Sequence of chain 1.A:
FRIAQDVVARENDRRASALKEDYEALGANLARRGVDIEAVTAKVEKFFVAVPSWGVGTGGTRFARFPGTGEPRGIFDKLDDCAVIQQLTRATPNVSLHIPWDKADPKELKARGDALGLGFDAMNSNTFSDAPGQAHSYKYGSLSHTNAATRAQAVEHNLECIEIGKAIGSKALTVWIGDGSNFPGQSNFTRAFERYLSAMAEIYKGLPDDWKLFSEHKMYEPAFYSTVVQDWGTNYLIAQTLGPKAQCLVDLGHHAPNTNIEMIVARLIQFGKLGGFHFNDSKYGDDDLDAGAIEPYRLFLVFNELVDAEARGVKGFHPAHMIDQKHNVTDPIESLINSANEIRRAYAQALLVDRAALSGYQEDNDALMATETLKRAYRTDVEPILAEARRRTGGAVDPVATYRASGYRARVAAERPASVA

A small-molecule ligand and the protein it binds are described below.
Small molecule (SMILES): C[C@H](O)[C@H](O)[C@@H](O)[C@@H](O)C=O

Binding-site contacts:
Ligand atom C2 contacts residue MN1 of chain 1.E at 3.3 Å.
Ligand atom O2 contacts residue MN1 of chain 1.F at 2.4 Å.
Ligand atom O5 contacts residue TRP179 of chain 1.A at 3.8 Å.
Ligand atom C1 contacts residue PHE66 of chain 1.B at 3.5 Å (hydrophobic).
Ligand atom O3 contacts residue GLU219 of chain 1.A at 2.8 Å (salt-bridge).
Ligand atom C6 contacts residue TRP57 of chain 1.A at 3.7 Å (hydrophobic).
Ligand atom C2 contacts residue ASP327 of chain 1.A at 3.8 Å.
Ligand atom O1 contacts residue TRP179 of chain 1.A at 3.9 Å.
Ligand atom C4 contacts residue TRP179 of chain 1.A at 3.9 Å (hydrophobic).
Ligand atom C5 contacts residue HIS101 of chain 1.A at 3.7 Å.
Ligand atom C2 contacts residue HIS257 of chain 1.A at 3.3 Å.
Ligand atom C2 contacts residue MN1 of chain 1.F at 3.1 Å.
Ligand atom O2 contacts residue HIS257 of chain 1.A at 3.0 Å.
Ligand atom O1 contacts residue LYS221 of chain 1.A at 2.7 Å (salt-bridge).
Ligand atom C2 contacts residue TRP179 of chain 1.A at 3.6 Å (hydrophobic).
Ligand atom O3 contacts residue MN1 of chain 1.E at 2.7 Å.
Ligand atom O2 contacts residue ASP327 of chain 1.A at 2.8 Å (salt-bridge).
Ligand atom O5 contacts residue HIS101 of chain 1.A at 2.9 Å (h-bond).
Ligand atom O1 contacts residue PHE66 of chain 1.B at 3.3 Å.
Ligand atom O1 contacts residue ASP289 of chain 1.A at 3.1 Å (salt-bridge).
Ligand atom O4 contacts residue LYS329 of chain 1.A at 2.6 Å (salt-bridge).
Ligand atom O5 contacts residue PHE131 of chain 1.A at 3.9 Å.
Ligand atom C4 contacts residue ASP327 of chain 1.A at 3.8 Å.
Ligand atom O4 contacts residue ASP327 of chain 1.A at 3.1 Å (salt-bridge).
Ligand atom O3 contacts residue HIS281 of chain 1.A at 3.3 Å.
Ligand atom C6 contacts residue HIS101 of chain 1.A at 3.5 Å.
Ligand atom O2 contacts residue ASP254 of chain 1.A at 3.3 Å (salt-bridge).
Ligand atom O2 contacts residue MN1 of chain 1.E at 2.5 Å.
Ligand atom C1 contacts residue MN1 of chain 1.F at 3.0 Å.
Ligand atom C2 contacts residue GLU219 of chain 1.A at 3.7 Å.
Ligand atom O1 contacts residue MN1 of chain 1.F at 2.3 Å.
Ligand atom O2 contacts residue GLU219 of chain 1.A at 3.3 Å (salt-bridge).
Ligand atom C3 contacts residue TRP179 of chain 1.A at 3.6 Å (hydrophobic).
Ligand atom C3 contacts residue ASP327 of chain 1.A at 3.6 Å.
Ligand atom C1 contacts residue TRP179 of chain 1.A at 3.5 Å (hydrophobic).
Ligand atom C1 contacts residue LYS221 of chain 1.A at 3.7 Å.
Ligand atom C3 contacts residue MN1 of chain 1.E at 3.5 Å.
Ligand atom O1 contacts residue HIS257 of chain 1.A at 3.4 Å (h-bond).
Ligand atom O3 contacts residue ASP327 of chain 1.A at 2.8 Å (salt-bridge).
Ligand atom C3 contacts residue GLU219 of chain 1.A at 3.6 Å.

Sequence of chain 1.B:
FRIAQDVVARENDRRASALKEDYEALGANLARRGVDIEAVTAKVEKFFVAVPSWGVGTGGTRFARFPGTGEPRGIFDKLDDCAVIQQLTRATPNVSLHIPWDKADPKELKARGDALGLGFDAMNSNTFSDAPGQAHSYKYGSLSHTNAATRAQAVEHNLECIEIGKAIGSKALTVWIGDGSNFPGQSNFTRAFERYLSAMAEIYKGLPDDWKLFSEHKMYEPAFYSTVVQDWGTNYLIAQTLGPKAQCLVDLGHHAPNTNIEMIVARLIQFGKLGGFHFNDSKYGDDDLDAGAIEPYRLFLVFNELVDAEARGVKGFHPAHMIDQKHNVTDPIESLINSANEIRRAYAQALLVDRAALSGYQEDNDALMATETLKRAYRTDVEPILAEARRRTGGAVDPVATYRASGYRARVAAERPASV